Binding-site contacts:
Ligand atom CB contacts residue ILE65 of chain 1.G at 4.2 Å (hydrophobic).
Ligand atom CB contacts residue S0R1 of chain 1.EA at 3.5 Å.
Ligand atom OXT contacts residue MET93 of chain 1.G at 3.5 Å (h-bond).
Ligand atom OXT contacts residue GLY62 of chain 1.G at 3.7 Å.
Ligand atom C contacts residue MET93 of chain 1.G at 4.3 Å (hydrophobic).
Ligand atom OXT contacts residue HIS117 of chain 1.G at 4.3 Å.
Ligand atom C contacts residue SER92 of chain 1.G at 3.0 Å.
Ligand atom CD1 contacts residue MET144 of chain 1.G at 3.6 Å (hydrophobic).
Ligand atom CD2 contacts residue GLN118 of chain 1.G at 3.8 Å.
Ligand atom CB contacts residue SER92 of chain 1.G at 3.9 Å.
Ligand atom O contacts residue S0R1 of chain 1.EA at 3.7 Å.
Ligand atom CB contacts residue GLY63 of chain 1.G at 4.2 Å.
Ligand atom CA contacts residue S0R1 of chain 1.EA at 2.4 Å.
Ligand atom O contacts residue SER92 of chain 1.G at 2.8 Å (h-bond).
Ligand atom CA contacts residue SER92 of chain 1.G at 4.0 Å.
Ligand atom CA contacts residue LEU120 of chain 1.G at 4.4 Å (hydrophobic).
Ligand atom CD2 contacts residue PRO119 of chain 1.G at 4.1 Å (hydrophobic).
Ligand atom CD2 contacts residue HIS117 of chain 1.G at 3.1 Å.
Ligand atom OXT contacts residue S0R1 of chain 1.EA at 4.0 Å.
Ligand atom C contacts residue HIS117 of chain 1.G at 3.6 Å.
Ligand atom CB contacts residue MET93 of chain 1.G at 3.7 Å (hydrophobic).
Ligand atom O contacts residue LEU120 of chain 1.G at 3.0 Å.
Ligand atom N contacts residue GLY63 of chain 1.G at 2.9 Å (h-bond).
Ligand atom CD2 contacts residue SER92 of chain 1.G at 4.4 Å.
Ligand atom OXT contacts residue SER92 of chain 1.G at 2.5 Å.
Ligand atom CG contacts residue ILE65 of chain 1.G at 4.4 Å (hydrophobic).
Ligand atom OXT contacts residue GLY63 of chain 1.G at 3.1 Å (h-bond).
Ligand atom CD1 contacts residue SER92 of chain 1.G at 4.2 Å.
Ligand atom O contacts residue HIS117 of chain 1.G at 2.8 Å (h-bond).
Ligand atom C contacts residue S0R1 of chain 1.EA at 3.2 Å.
Ligand atom CA contacts residue HIS117 of chain 1.G at 4.3 Å.
Ligand atom C contacts residue LEU120 of chain 1.G at 4.1 Å (hydrophobic).
Ligand atom C contacts residue GLY63 of chain 1.G at 3.9 Å.
Ligand atom N contacts residue ILE65 of chain 1.G at 3.9 Å.
Ligand atom CD1 contacts residue MET93 of chain 1.G at 3.9 Å (hydrophobic).
Ligand atom CA contacts residue GLY63 of chain 1.G at 3.9 Å.
Ligand atom N contacts residue S0R1 of chain 1.EA at 1.3 Å.
Ligand atom CG contacts residue S0R1 of chain 1.EA at 4.3 Å.

Sequence of chain 1.G:
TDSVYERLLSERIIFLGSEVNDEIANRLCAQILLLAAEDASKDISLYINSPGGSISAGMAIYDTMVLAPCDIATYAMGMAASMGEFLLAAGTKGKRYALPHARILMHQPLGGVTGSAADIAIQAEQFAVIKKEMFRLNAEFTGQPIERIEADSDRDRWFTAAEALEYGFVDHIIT

This small molecule binds to this protein.
Small molecule (SMILES): CC(C)C[C@H](N)C(=O)O